Binding-site contacts:
Ligand atom CAJ contacts residue GLN6 of chain 1.C at 4.0 Å.
Ligand atom CAF contacts residue GLN6 of chain 1.C at 3.2 Å.
Ligand atom CAE contacts residue GLN6 of chain 1.C at 3.1 Å.
Ligand atom CAL contacts residue GLN6 of chain 1.C at 4.2 Å.

Sequence of chain 1.C:
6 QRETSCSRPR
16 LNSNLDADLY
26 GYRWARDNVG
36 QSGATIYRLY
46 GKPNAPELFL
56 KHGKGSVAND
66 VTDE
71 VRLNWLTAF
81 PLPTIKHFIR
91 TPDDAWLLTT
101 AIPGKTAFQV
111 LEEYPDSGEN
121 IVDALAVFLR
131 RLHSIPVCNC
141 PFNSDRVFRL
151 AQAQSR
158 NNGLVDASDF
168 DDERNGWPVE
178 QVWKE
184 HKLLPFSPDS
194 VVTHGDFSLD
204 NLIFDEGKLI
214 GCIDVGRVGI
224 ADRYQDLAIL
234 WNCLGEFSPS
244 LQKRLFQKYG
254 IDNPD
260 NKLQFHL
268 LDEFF

This protein binds this small molecule.
Small molecule (SMILES): CC(C)(C)n1nc(-c2cccc3ccccc23)c2c(N)ncnc21